Binding-site contacts:
Ligand atom C2 contacts residue GLN728 of chain 1.A at 4.3 Å.
Ligand atom C5 contacts residue PHE727 of chain 1.A at 4.5 Å (hydrophobic).
Ligand atom C6 contacts residue PHE727 of chain 1.A at 3.5 Å (hydrophobic).
Ligand atom C25 contacts residue ALA720 of chain 1.A at 4.2 Å (hydrophobic).
Ligand atom C27 contacts residue ALA720 of chain 1.A at 4.2 Å (hydrophobic).
Ligand atom C27 contacts residue TRP719 of chain 1.A at 3.4 Å (hydrophobic).
Ligand atom C25 contacts residue TRP719 of chain 1.A at 4.2 Å (hydrophobic).
Ligand atom C26 contacts residue ILE687 of chain 1.A at 3.6 Å (hydrophobic).
Ligand atom C16 contacts residue TYR680 of chain 1.A at 4.5 Å (hydrophobic).
Ligand atom C27 contacts residue ILE683 of chain 1.A at 3.7 Å (hydrophobic).
Ligand atom C26 contacts residue ALA720 of chain 1.A at 4.3 Å (hydrophobic).
Ligand atom C25 contacts residue ILE687 of chain 1.A at 4.2 Å (hydrophobic).
Ligand atom C21 contacts residue ALA720 of chain 1.A at 3.6 Å (hydrophobic).
Ligand atom C7 contacts residue PHE727 of chain 1.A at 3.6 Å (hydrophobic).
Ligand atom C2 contacts residue PHE724 of chain 1.A at 4.2 Å (hydrophobic).
Ligand atom C1 contacts residue PHE724 of chain 1.A at 3.5 Å (hydrophobic).
Ligand atom C24 contacts residue ILE684 of chain 1.A at 4.3 Å (hydrophobic).
Ligand atom C26 contacts residue TRP719 of chain 1.A at 4.3 Å (hydrophobic).
Ligand atom C12 contacts residue PHE724 of chain 1.A at 4.0 Å (hydrophobic).
Ligand atom C11 contacts residue PHE724 of chain 1.A at 3.9 Å (hydrophobic).
Ligand atom C27 contacts residue ILE687 of chain 1.A at 3.8 Å (hydrophobic).
Ligand atom C9 contacts residue PHE724 of chain 1.A at 4.1 Å (hydrophobic).

Sequence of chain 1.A:
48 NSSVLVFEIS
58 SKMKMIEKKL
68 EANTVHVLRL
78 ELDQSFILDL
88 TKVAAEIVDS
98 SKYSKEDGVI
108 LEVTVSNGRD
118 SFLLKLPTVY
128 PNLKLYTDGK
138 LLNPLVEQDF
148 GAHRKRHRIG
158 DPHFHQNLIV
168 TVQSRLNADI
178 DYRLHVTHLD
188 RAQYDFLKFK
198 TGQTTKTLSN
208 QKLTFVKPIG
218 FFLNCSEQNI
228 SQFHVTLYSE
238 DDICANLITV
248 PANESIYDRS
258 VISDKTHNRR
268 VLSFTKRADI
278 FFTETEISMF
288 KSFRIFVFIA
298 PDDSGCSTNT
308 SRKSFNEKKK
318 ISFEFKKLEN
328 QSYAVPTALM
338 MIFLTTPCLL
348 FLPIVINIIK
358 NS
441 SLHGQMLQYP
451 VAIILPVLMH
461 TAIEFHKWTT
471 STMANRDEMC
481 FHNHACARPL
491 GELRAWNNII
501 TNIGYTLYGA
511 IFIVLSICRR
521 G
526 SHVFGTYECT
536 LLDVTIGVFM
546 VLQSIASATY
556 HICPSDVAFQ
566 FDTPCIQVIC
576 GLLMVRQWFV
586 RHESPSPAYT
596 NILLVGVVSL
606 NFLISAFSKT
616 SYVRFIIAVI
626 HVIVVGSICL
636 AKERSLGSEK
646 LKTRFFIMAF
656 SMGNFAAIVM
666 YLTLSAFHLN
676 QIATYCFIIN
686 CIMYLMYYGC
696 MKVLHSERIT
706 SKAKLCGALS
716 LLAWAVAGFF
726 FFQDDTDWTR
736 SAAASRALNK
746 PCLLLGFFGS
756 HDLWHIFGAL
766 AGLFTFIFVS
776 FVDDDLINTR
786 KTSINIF

A protein and the small-molecule ligand that binds it are described below.
Small molecule (SMILES): CC(C)CCC[C@@H](C)[C@H]1CC[C@H]2[C@@H]3CC=C4C[C@@H](O)CC[C@]4(C)[C@H]3CC[C@]12C